Sequence of chain 1.A:
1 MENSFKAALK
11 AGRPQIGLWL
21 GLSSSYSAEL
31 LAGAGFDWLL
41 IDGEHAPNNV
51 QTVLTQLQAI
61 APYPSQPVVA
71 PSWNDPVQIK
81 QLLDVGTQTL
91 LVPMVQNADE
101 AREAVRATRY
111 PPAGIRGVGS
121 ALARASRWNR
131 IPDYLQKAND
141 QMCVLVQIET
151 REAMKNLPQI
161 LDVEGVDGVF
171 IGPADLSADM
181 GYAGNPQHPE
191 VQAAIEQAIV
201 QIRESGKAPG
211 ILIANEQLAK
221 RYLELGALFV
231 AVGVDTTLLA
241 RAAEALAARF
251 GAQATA

This protein binds this small molecule.
Small molecule (SMILES): CC(=O)C(=O)O

Sequence of chain 1.B:
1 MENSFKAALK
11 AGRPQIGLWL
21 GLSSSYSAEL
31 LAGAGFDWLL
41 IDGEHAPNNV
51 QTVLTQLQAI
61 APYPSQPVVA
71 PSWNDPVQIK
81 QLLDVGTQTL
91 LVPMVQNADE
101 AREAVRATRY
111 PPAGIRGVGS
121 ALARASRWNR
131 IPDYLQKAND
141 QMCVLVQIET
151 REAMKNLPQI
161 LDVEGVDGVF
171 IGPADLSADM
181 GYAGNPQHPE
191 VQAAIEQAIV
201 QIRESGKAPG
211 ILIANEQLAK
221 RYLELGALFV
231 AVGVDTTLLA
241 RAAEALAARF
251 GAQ

Binding-site contacts:
Ligand atom CB contacts residue LEU212 of chain 1.A at 3.8 Å (hydrophobic).
Ligand atom O3 contacts residue GLU149 of chain 1.A at 3.0 Å (salt-bridge).
Ligand atom C contacts residue GLU149 of chain 1.A at 3.5 Å.
Ligand atom OXT contacts residue ALA174 of chain 1.A at 2.9 Å (h-bond).
Ligand atom C contacts residue GLY172 of chain 1.A at 3.4 Å.
Ligand atom O3 contacts residue GLU44 of chain 1.A at 4.5 Å.
Ligand atom CA contacts residue PHE170 of chain 1.A at 4.3 Å (hydrophobic).
Ligand atom O contacts residue GLU149 of chain 1.A at 2.8 Å (salt-bridge).
Ligand atom C contacts residue ASP175 of chain 1.A at 4.0 Å.
Ligand atom O3 contacts residue ASP175 of chain 1.A at 4.2 Å.
Ligand atom O3 contacts residue GLY172 of chain 1.A at 4.3 Å.
Ligand atom O contacts residue PRO173 of chain 1.A at 4.3 Å.
Ligand atom C contacts residue ALA174 of chain 1.A at 3.7 Å (hydrophobic).
Ligand atom O contacts residue ALA174 of chain 1.A at 3.6 Å.
Ligand atom CB contacts residue CO1 of chain 1.G at 4.3 Å.
Ligand atom OXT contacts residue ASP175 of chain 1.A at 4.1 Å.
Ligand atom CB contacts residue TRP19 of chain 1.A at 3.9 Å (hydrophobic).
Ligand atom OXT contacts residue CO1 of chain 1.G at 4.1 Å.
Ligand atom O3 contacts residue GLN147 of chain 1.A at 2.7 Å (h-bond).
Ligand atom OXT contacts residue GLY172 of chain 1.A at 3.2 Å.
Ligand atom OXT contacts residue PRO173 of chain 1.A at 3.1 Å (h-bond).
Ligand atom CA contacts residue GLN147 of chain 1.A at 3.5 Å.
Ligand atom CA contacts residue GLU149 of chain 1.A at 3.6 Å.
Ligand atom CB contacts residue GLY172 of chain 1.A at 4.1 Å.
Ligand atom CA contacts residue CO1 of chain 1.G at 2.8 Å.
Ligand atom CA contacts residue GLY172 of chain 1.A at 3.7 Å.
Ligand atom O3 contacts residue CO1 of chain 1.G at 2.1 Å.
Ligand atom CB contacts residue PHE170 of chain 1.A at 3.6 Å (hydrophobic).
Ligand atom C contacts residue CO1 of chain 1.G at 2.8 Å.
Ligand atom O contacts residue CO1 of chain 1.G at 2.0 Å.
Ligand atom O contacts residue VAL118 of chain 1.B at 4.0 Å.
Ligand atom CB contacts residue GLN147 of chain 1.A at 4.0 Å.
Ligand atom O contacts residue GLY172 of chain 1.A at 3.7 Å.
Ligand atom O contacts residue ASP175 of chain 1.A at 3.0 Å (salt-bridge).
Ligand atom C contacts residue PRO173 of chain 1.A at 3.9 Å (hydrophobic).